A protein and the small-molecule ligand that binds it are described below.
Small molecule (SMILES): CC(=O)N[C@H]1[C@H](O[C@H]2[C@H](O)[C@@H](NC(C)=O)CO[C@@H]2CO)O[C@H](CO)[C@@H](O)[C@@H]1O

Binding-site contacts:
Ligand atom C1 contacts residue ASN12 of chain 11.M at 2.2 Å.
Ligand atom O7 contacts residue ASN12 of chain 11.M at 3.6 Å.
Ligand atom N2 contacts residue ASN12 of chain 11.M at 3.8 Å.
Ligand atom C7 contacts residue ASN12 of chain 11.M at 3.9 Å.
Ligand atom C2 contacts residue ASN12 of chain 11.M at 3.3 Å.
Ligand atom C5 contacts residue ASN12 of chain 11.M at 4.2 Å.
Ligand atom O5 contacts residue ASN12 of chain 11.M at 2.8 Å (h-bond).

Sequence of chain 11.M:
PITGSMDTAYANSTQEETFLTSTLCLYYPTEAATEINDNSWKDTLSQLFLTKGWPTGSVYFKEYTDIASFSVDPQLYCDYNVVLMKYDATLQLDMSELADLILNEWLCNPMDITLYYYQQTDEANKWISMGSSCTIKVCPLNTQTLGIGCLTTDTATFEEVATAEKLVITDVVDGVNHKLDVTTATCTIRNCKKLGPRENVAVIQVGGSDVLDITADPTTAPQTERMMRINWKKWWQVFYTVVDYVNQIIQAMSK